Sequence of chain 1.A:
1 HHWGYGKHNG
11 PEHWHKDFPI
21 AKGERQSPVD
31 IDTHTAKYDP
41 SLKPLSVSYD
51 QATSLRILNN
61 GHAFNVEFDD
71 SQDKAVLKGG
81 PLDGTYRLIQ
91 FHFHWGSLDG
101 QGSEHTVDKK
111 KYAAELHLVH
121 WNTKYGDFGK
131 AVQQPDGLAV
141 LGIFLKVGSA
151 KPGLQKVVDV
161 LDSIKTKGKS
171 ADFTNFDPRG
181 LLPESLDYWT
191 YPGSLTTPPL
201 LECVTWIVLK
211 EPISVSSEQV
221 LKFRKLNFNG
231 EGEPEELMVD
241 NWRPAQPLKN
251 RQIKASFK

This small molecule binds to this protein.
Small molecule (SMILES): Cc1c(Cl)c([N+](=O)[O-])nn1CC(=O)Nc1ccc(S(N)(=O)=O)cc1

Binding-site contacts:
Ligand atom N4 contacts residue THR196 of chain 1.A at 2.8 Å (h-bond).
Ligand atom CL1 contacts residue VAL132 of chain 1.A at 3.8 Å.
Ligand atom N3 contacts residue PHE128 of chain 1.A at 3.8 Å.
Ligand atom C9 contacts residue HIS92 of chain 1.A at 3.9 Å.
Ligand atom O3 contacts residue VAL140 of chain 1.A at 3.8 Å.
Ligand atom O4 contacts residue PHE128 of chain 1.A at 3.6 Å.
Ligand atom S1 contacts residue HIS92 of chain 1.A at 4.0 Å.
Ligand atom C7 contacts residue LEU195 of chain 1.A at 3.9 Å (hydrophobic).
Ligand atom C3 contacts residue PHE128 of chain 1.A at 3.4 Å (hydrophobic).
Ligand atom N4 contacts residue HIS92 of chain 1.A at 3.3 Å (h-bond).
Ligand atom N5 contacts residue PHE128 of chain 1.A at 3.9 Å.
Ligand atom CL1 contacts residue GLY129 of chain 1.A at 3.8 Å.
Ligand atom N4 contacts residue ZN1 of chain 1.B at 2.0 Å.
Ligand atom O2 contacts residue TRP206 of chain 1.A at 3.6 Å.
Ligand atom N4 contacts residue HIS94 of chain 1.A at 3.4 Å (h-bond).
Ligand atom S1 contacts residue THR196 of chain 1.A at 3.8 Å.
Ligand atom O3 contacts residue ZN1 of chain 1.B at 3.0 Å.
Ligand atom O1 contacts residue PRO199 of chain 1.A at 3.4 Å.
Ligand atom O3 contacts residue HIS117 of chain 1.A at 3.4 Å (h-bond).
Ligand atom C9 contacts residue VAL119 of chain 1.A at 3.8 Å (hydrophobic).
Ligand atom C12 contacts residue THR197 of chain 1.A at 3.5 Å.
Ligand atom C2 contacts residue PHE128 of chain 1.A at 3.5 Å (hydrophobic).
Ligand atom O2 contacts residue LEU195 of chain 1.A at 3.4 Å.
Ligand atom N2 contacts residue PHE128 of chain 1.A at 3.7 Å.
Ligand atom N1 contacts residue PHE128 of chain 1.A at 3.7 Å.
Ligand atom O3 contacts residue HIS92 of chain 1.A at 3.3 Å.
Ligand atom N4 contacts residue HIS117 of chain 1.A at 3.5 Å (h-bond).
Ligand atom O1 contacts residue LEU195 of chain 1.A at 3.5 Å.
Ligand atom O1 contacts residue PRO198 of chain 1.A at 3.9 Å.
Ligand atom S1 contacts residue ZN1 of chain 1.B at 3.1 Å.
Ligand atom C8 contacts residue GLN90 of chain 1.A at 3.6 Å.
Ligand atom O2 contacts residue THR196 of chain 1.A at 3.0 Å (h-bond).
Ligand atom C1 contacts residue PRO199 of chain 1.A at 3.9 Å (hydrophobic).
Ligand atom C11 contacts residue THR197 of chain 1.A at 3.4 Å.
Ligand atom C4 contacts residue PHE128 of chain 1.A at 3.5 Å (hydrophobic).
Ligand atom C10 contacts residue LEU195 of chain 1.A at 3.9 Å (hydrophobic).
Ligand atom C12 contacts residue LEU195 of chain 1.A at 3.7 Å (hydrophobic).
Ligand atom O3 contacts residue VAL119 of chain 1.A at 3.9 Å.
Ligand atom S1 contacts residue HIS117 of chain 1.A at 4.0 Å.
Ligand atom C11 contacts residue LEU195 of chain 1.A at 3.7 Å (hydrophobic).